Binding-site contacts:
Ligand atom O1' contacts residue ARG211 of chain 2.A at 4.0 Å.
Ligand atom C1 contacts residue TYR325 of chain 2.A at 3.3 Å (hydrophobic).
Ligand atom C4' contacts residue ARG71 of chain 2.A at 4.2 Å.
Ligand atom O2' contacts residue ASP70 of chain 2.A at 3.9 Å.
Ligand atom N3' contacts residue GLU195 of chain 2.A at 2.5 Å (salt-bridge).
Ligand atom C6 contacts residue GLU38 of chain 2.A at 3.2 Å.
Ligand atom C1 contacts residue ASP70 of chain 2.A at 3.6 Å.
Ligand atom O3 contacts residue TYR325 of chain 2.A at 3.7 Å.
Ligand atom C3' contacts residue GLU196 of chain 2.A at 4.0 Å.
Ligand atom O2' contacts residue ARG290 of chain 2.A at 4.2 Å.
Ligand atom C3 contacts residue TYR325 of chain 2.A at 4.0 Å (hydrophobic).
Ligand atom O1' contacts residue ARG290 of chain 2.A at 3.4 Å (salt-bridge).
Ligand atom C6 contacts residue TYR325 of chain 2.A at 3.7 Å (hydrophobic).
Ligand atom C5 contacts residue GLU38 of chain 2.A at 3.4 Å.
Ligand atom CM3 contacts residue GLU195 of chain 2.A at 3.4 Å.
Ligand atom C4 contacts residue TYR325 of chain 2.A at 4.3 Å (hydrophobic).
Ligand atom C' contacts residue TYR325 of chain 2.A at 3.5 Å (hydrophobic).
Ligand atom O2' contacts residue ARG37 of chain 2.A at 2.9 Å (salt-bridge).
Ligand atom C1 contacts residue ARG37 of chain 2.A at 4.3 Å.
Ligand atom C6 contacts residue ASP70 of chain 2.A at 3.4 Å.
Ligand atom C' contacts residue ARG37 of chain 2.A at 3.7 Å.
Ligand atom CM4 contacts residue TRP97 of chain 2.A at 3.5 Å (hydrophobic).
Ligand atom C5 contacts residue TYR325 of chain 2.A at 4.2 Å (hydrophobic).
Ligand atom C2 contacts residue TYR325 of chain 2.A at 3.4 Å (hydrophobic).
Ligand atom CM4 contacts residue ARG71 of chain 2.A at 4.0 Å.
Ligand atom CM4 contacts residue ILE141 of chain 2.A at 4.3 Å (hydrophobic).
Ligand atom N4 contacts residue GLU146 of chain 2.A at 4.1 Å.
Ligand atom C3 contacts residue ASP70 of chain 2.A at 3.8 Å.
Ligand atom C4 contacts residue ASP70 of chain 2.A at 3.8 Å.
Ligand atom C6 contacts residue ARG37 of chain 2.A at 3.9 Å.
Ligand atom O1' contacts residue TYR325 of chain 2.A at 3.1 Å (h-bond).
Ligand atom O4 contacts residue ASP70 of chain 2.A at 3.0 Å.
Ligand atom C2 contacts residue ASP70 of chain 2.A at 3.6 Å.
Ligand atom C5 contacts residue ASP70 of chain 2.A at 3.5 Å.
Ligand atom C' contacts residue ASP70 of chain 2.A at 4.3 Å.
Ligand atom N3' contacts residue GLU196 of chain 2.A at 4.0 Å.
Ligand atom CM3 contacts residue ARG143 of chain 2.A at 4.3 Å.
Ligand atom O4 contacts residue ARG71 of chain 2.A at 3.6 Å.
Ligand atom O3 contacts residue GLU196 of chain 2.A at 2.9 Å (salt-bridge).
Ligand atom C4' contacts residue ASP70 of chain 2.A at 4.0 Å.

Sequence of chain 2.A:
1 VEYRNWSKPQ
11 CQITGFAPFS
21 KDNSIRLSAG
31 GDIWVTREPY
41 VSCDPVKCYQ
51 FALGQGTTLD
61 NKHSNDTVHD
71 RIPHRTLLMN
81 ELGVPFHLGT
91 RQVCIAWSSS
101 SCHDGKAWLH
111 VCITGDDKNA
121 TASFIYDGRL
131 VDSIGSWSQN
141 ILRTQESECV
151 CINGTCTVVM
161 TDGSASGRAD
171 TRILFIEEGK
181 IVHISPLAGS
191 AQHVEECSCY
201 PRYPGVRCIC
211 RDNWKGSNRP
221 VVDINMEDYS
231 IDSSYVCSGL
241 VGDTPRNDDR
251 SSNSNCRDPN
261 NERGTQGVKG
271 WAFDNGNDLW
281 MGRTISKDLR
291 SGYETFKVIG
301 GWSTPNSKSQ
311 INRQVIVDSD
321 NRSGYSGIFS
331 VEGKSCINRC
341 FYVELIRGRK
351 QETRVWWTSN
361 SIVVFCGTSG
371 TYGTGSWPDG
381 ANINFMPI

The protein below binds the small molecule below.
Small molecule (SMILES): CC(=O)Nc1ccc(C(=O)O)cc1NC(=O)C[NH3+]